Sequence of chain 1.F:
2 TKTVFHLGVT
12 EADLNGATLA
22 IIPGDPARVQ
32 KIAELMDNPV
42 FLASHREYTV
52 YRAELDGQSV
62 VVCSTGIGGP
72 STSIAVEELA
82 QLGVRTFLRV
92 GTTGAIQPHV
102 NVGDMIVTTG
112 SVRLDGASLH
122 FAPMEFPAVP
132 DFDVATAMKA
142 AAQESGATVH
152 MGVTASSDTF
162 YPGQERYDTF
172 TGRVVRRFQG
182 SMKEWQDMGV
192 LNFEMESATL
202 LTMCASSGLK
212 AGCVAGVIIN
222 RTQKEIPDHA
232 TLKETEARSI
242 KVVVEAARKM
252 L

Binding-site contacts:
Ligand atom CM5 contacts residue ILE219 of chain 1.F at 3.4 Å (hydrophobic).
Ligand atom N3 contacts residue GLY95 of chain 1.F at 4.1 Å.
Ligand atom N3 contacts residue GLN165 of chain 1.F at 2.8 Å (h-bond).
Ligand atom N3 contacts residue ARG167 of chain 1.F at 4.1 Å.
Ligand atom N1 contacts residue PHE161 of chain 1.F at 4.1 Å.
Ligand atom O2 contacts residue GLU195 of chain 1.F at 3.2 Å.
Ligand atom C2 contacts residue GOL1 of chain 1.EA at 3.9 Å.
Ligand atom C6 contacts residue GOL1 of chain 1.EA at 3.5 Å.
Ligand atom C2 contacts residue GLU195 of chain 1.F at 3.9 Å.
Ligand atom O4 contacts residue ILE220 of chain 1.F at 3.9 Å.
Ligand atom CM5 contacts residue ILE220 of chain 1.F at 3.6 Å (hydrophobic).
Ligand atom C4 contacts residue PHE161 of chain 1.F at 3.7 Å (hydrophobic).
Ligand atom C4 contacts residue GLN165 of chain 1.F at 3.7 Å.
Ligand atom O2 contacts residue MET196 of chain 1.F at 3.4 Å.
Ligand atom C2 contacts residue PHE161 of chain 1.F at 3.8 Å (hydrophobic).
Ligand atom CM5 contacts residue THR94 of chain 1.F at 3.7 Å.
Ligand atom O2 contacts residue PHE194 of chain 1.F at 4.0 Å.
Ligand atom C5 contacts residue THR94 of chain 1.F at 3.7 Å.
Ligand atom O4 contacts residue GLN165 of chain 1.F at 3.6 Å.
Ligand atom C6 contacts residue PHE161 of chain 1.F at 4.2 Å (hydrophobic).
Ligand atom C5 contacts residue PHE161 of chain 1.F at 4.0 Å (hydrophobic).
Ligand atom C4 contacts residue GLY95 of chain 1.F at 3.5 Å.
Ligand atom C2 contacts residue PHE194 of chain 1.F at 3.9 Å (hydrophobic).
Ligand atom C5 contacts residue GLY95 of chain 1.F at 3.6 Å.
Ligand atom N1 contacts residue GOL1 of chain 1.EA at 2.8 Å (h-bond).
Ligand atom C4 contacts residue THR94 of chain 1.F at 4.2 Å.
Ligand atom O4 contacts residue GLY95 of chain 1.F at 3.6 Å.
Ligand atom C4 contacts residue ARG167 of chain 1.F at 3.8 Å.
Ligand atom N1 contacts residue THR93 of chain 1.F at 3.7 Å.
Ligand atom O4 contacts residue ARG167 of chain 1.F at 2.9 Å (salt-bridge).
Ligand atom O2 contacts residue GOL1 of chain 1.EA at 4.0 Å.
Ligand atom O2 contacts residue PHE161 of chain 1.F at 4.0 Å.
Ligand atom C6 contacts residue THR93 of chain 1.F at 3.6 Å.
Ligand atom C6 contacts residue THR94 of chain 1.F at 3.9 Å.
Ligand atom CM5 contacts residue GLY95 of chain 1.F at 3.8 Å.
Ligand atom CM5 contacts residue PRO228 of chain 1.F at 3.9 Å (hydrophobic).
Ligand atom N3 contacts residue PHE161 of chain 1.F at 3.6 Å.
Ligand atom N3 contacts residue PHE194 of chain 1.F at 3.8 Å.
Ligand atom O2 contacts residue GLN165 of chain 1.F at 2.9 Å (h-bond).
Ligand atom C2 contacts residue GLN165 of chain 1.F at 3.6 Å.

A protein and the small-molecule ligand that binds it are described below.
Small molecule (SMILES): Cc1c[nH]c(=O)[nH]c1=O